Binding-site contacts:
Ligand atom C2 contacts residue ASN126 of chain 1.A at 2.4 Å.
Ligand atom N2 contacts residue ASN126 of chain 1.A at 2.9 Å (h-bond).
Ligand atom C1 contacts residue ASN126 of chain 1.A at 1.4 Å.
Ligand atom C5 contacts residue ASN126 of chain 1.A at 3.7 Å.
Ligand atom C4 contacts residue ASN126 of chain 1.A at 4.2 Å.
Ligand atom C7 contacts residue ASN126 of chain 1.A at 3.6 Å.
Ligand atom C8 contacts residue GLU123 of chain 1.A at 4.0 Å.
Ligand atom O7 contacts residue ASN126 of chain 1.A at 3.9 Å.
Ligand atom C3 contacts residue ASN126 of chain 1.A at 3.8 Å.
Ligand atom O5 contacts residue ASN126 of chain 1.A at 2.4 Å (h-bond).

Sequence of chain 1.A:
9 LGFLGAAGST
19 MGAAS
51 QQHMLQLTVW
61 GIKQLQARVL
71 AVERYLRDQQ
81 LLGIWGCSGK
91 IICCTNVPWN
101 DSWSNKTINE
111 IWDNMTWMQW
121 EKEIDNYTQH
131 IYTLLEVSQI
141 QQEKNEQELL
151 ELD

A protein and the small-molecule ligand that binds it are described below.
Small molecule (SMILES): CC(=O)N[C@@H]1[C@@H](O)[C@H](O)[C@@H](CO)O[C@H]1O